Sequence of chain 1.A:
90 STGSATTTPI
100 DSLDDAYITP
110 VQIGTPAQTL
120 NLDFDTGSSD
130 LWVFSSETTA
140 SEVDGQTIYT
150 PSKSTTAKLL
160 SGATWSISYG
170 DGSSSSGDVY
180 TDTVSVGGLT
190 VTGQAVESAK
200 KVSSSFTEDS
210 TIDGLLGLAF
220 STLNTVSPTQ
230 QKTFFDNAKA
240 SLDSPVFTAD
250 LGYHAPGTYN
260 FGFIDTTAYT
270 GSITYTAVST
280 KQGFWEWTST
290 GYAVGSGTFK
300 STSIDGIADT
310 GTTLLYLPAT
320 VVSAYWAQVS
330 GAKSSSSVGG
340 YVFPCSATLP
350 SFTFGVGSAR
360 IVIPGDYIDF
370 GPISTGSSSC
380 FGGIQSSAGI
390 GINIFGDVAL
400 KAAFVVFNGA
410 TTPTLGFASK

A small-molecule ligand and the protein it binds are described below.
Small molecule (SMILES): CC(C)(C)NC(=O)[C@H]1CCCCN1

Binding-site contacts:
Ligand atom C3 contacts residue DMS1 of chain 1.C at 3.5 Å.
Ligand atom C2 contacts residue ASP208 of chain 1.A at 3.5 Å.
Ligand atom C6 contacts residue ASP122 of chain 1.A at 3.8 Å.
Ligand atom C4 contacts residue ASP170 of chain 1.A at 3.9 Å.
Ligand atom O contacts residue SER172 of chain 1.A at 3.8 Å.
Ligand atom O contacts residue PHE205 of chain 1.A at 3.7 Å.
Ligand atom N contacts residue PHE205 of chain 1.A at 4.2 Å.
Ligand atom C1 contacts residue DMS1 of chain 1.C at 4.1 Å.
Ligand atom C5 contacts residue PHE205 of chain 1.A at 3.2 Å (hydrophobic).
Ligand atom C5 contacts residue SER172 of chain 1.A at 4.1 Å.
Ligand atom C9 contacts residue PHE205 of chain 1.A at 4.1 Å (hydrophobic).
Ligand atom N1 contacts residue SER172 of chain 1.A at 3.1 Å (h-bond).
Ligand atom O contacts residue ASP170 of chain 1.A at 3.5 Å (salt-bridge).
Ligand atom C contacts residue ASP208 of chain 1.A at 4.4 Å.
Ligand atom C4 contacts residue SER172 of chain 1.A at 4.4 Å.
Ligand atom O contacts residue SER204 of chain 1.A at 3.5 Å.
Ligand atom N1 contacts residue ASP170 of chain 1.A at 2.8 Å (salt-bridge).
Ligand atom C8 contacts residue GLY310 of chain 1.A at 3.5 Å.
Ligand atom N1 contacts residue DMS1 of chain 1.C at 3.9 Å.
Ligand atom C7 contacts residue LEU214 of chain 1.A at 4.1 Å (hydrophobic).
Ligand atom C9 contacts residue TYR168 of chain 1.A at 3.6 Å (hydrophobic).
Ligand atom C contacts residue ILE211 of chain 1.A at 4.0 Å (hydrophobic).
Ligand atom C5 contacts residue ASP170 of chain 1.A at 4.0 Å.
Ligand atom C1 contacts residue ASP208 of chain 1.A at 4.4 Å.
Ligand atom C4 contacts residue PHE205 of chain 1.A at 3.5 Å (hydrophobic).
Ligand atom C contacts residue DMS1 of chain 1.C at 3.5 Å.
Ligand atom N contacts residue SER204 of chain 1.A at 4.4 Å.
Ligand atom C7 contacts residue ASP122 of chain 1.A at 3.5 Å.
Ligand atom C7 contacts residue GLY310 of chain 1.A at 3.7 Å.
Ligand atom C3 contacts residue ASP170 of chain 1.A at 3.9 Å.
Ligand atom C9 contacts residue ASP170 of chain 1.A at 3.7 Å.
Ligand atom C6 contacts residue DMS1 of chain 1.C at 3.8 Å.
Ligand atom C6 contacts residue PHE205 of chain 1.A at 4.2 Å (hydrophobic).
Ligand atom N1 contacts residue PHE205 of chain 1.A at 3.8 Å.
Ligand atom C7 contacts residue DMS1 of chain 1.C at 4.2 Å.
Ligand atom C9 contacts residue SER172 of chain 1.A at 3.5 Å.
Ligand atom C contacts residue ASP122 of chain 1.A at 4.3 Å.
Ligand atom C contacts residue ALA105 of chain 1.A at 3.9 Å (hydrophobic).
Ligand atom C9 contacts residue DMS1 of chain 1.C at 4.2 Å.
Ligand atom C8 contacts residue DMS1 of chain 1.C at 4.0 Å.